Sequence of chain 1.B:
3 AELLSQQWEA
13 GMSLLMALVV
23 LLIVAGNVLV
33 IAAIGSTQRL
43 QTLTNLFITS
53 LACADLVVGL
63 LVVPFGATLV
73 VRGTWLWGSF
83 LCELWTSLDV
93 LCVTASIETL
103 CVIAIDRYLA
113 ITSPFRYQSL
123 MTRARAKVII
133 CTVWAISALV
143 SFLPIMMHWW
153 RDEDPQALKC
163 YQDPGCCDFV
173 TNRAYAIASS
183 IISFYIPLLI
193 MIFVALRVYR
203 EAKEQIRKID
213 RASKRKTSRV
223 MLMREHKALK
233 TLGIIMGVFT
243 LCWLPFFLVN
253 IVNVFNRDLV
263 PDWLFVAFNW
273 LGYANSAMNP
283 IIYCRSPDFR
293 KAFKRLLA

Binding-site contacts:
Ligand atom C11 contacts residue ASP91 of chain 1.B at 3.5 Å.
Ligand atom C11 contacts residue TRP87 of chain 1.B at 3.7 Å (hydrophobic).
Ligand atom C11 contacts residue ASN271 of chain 1.B at 3.8 Å.
Ligand atom O1 contacts residue SER181 of chain 1.B at 2.9 Å (h-bond).
Ligand atom O2 contacts residue SER182 of chain 1.B at 3.9 Å.
Ligand atom C3 contacts residue VAL92 of chain 1.B at 3.7 Å (hydrophobic).
Ligand atom O1 contacts residue ASN252 of chain 1.B at 3.4 Å (h-bond).
Ligand atom O2 contacts residue SER185 of chain 1.B at 3.8 Å.
Ligand atom C18 contacts residue TYR275 of chain 1.B at 3.4 Å (hydrophobic).
Ligand atom C5 contacts residue PHE249 of chain 1.B at 3.8 Å (hydrophobic).
Ligand atom C8 contacts residue PHE171 of chain 1.B at 3.8 Å (hydrophobic).
Ligand atom C16 contacts residue TRP272 of chain 1.B at 3.9 Å (hydrophobic).
Ligand atom C4 contacts residue VAL95 of chain 1.B at 3.8 Å (hydrophobic).
Ligand atom C7 contacts residue PHE248 of chain 1.B at 3.9 Å (hydrophobic).
Ligand atom C9 contacts residue ASP91 of chain 1.B at 3.3 Å.
Ligand atom C18 contacts residue TRP87 of chain 1.B at 3.8 Å (hydrophobic).
Ligand atom C1 contacts residue PHE248 of chain 1.B at 3.9 Å (hydrophobic).
Ligand atom C15 contacts residue LEU71 of chain 1.B at 3.8 Å (hydrophobic).
Ligand atom C8 contacts residue ASN271 of chain 1.B at 3.9 Å.
Ligand atom C7 contacts residue PHE171 of chain 1.B at 3.6 Å (hydrophobic).
Ligand atom C6 contacts residue SER181 of chain 1.B at 3.8 Å.
Ligand atom C8 contacts residue ASP91 of chain 1.B at 3.3 Å.
Ligand atom O2 contacts residue SER181 of chain 1.B at 3.1 Å (h-bond).
Ligand atom C10 contacts residue ASP91 of chain 1.B at 3.6 Å.
Ligand atom C17 contacts residue TRP272 of chain 1.B at 3.5 Å (hydrophobic).
Ligand atom O3 contacts residue LEU71 of chain 1.B at 3.9 Å.
Ligand atom O3 contacts residue VAL268 of chain 1.B at 3.9 Å.
Ligand atom C1 contacts residue ASN271 of chain 1.B at 3.7 Å.
Ligand atom N1 contacts residue ASN271 of chain 1.B at 3.2 Å (h-bond).
Ligand atom O1 contacts residue PHE171 of chain 1.B at 3.8 Å.
Ligand atom C4 contacts residue PHE249 of chain 1.B at 3.7 Å (hydrophobic).
Ligand atom C11 contacts residue TYR275 of chain 1.B at 3.8 Å (hydrophobic).
Ligand atom C3 contacts residue VAL95 of chain 1.B at 3.8 Å (hydrophobic).
Ligand atom O3 contacts residue TRP272 of chain 1.B at 3.6 Å (h-bond).
Ligand atom O3 contacts residue VAL72 of chain 1.B at 3.3 Å.
Ligand atom C10 contacts residue THR88 of chain 1.B at 3.7 Å.
Ligand atom C1 contacts residue ASP91 of chain 1.B at 3.5 Å.
Ligand atom C4 contacts residue VAL92 of chain 1.B at 3.8 Å (hydrophobic).
Ligand atom N1 contacts residue ASP91 of chain 1.B at 2.5 Å (salt-bridge).
Ligand atom C12 contacts residue ASN271 of chain 1.B at 3.2 Å.

The protein below binds the small molecule below.
Small molecule (SMILES): C[C@H](CCc1ccc(O)cc1)NCCc1ccc(O)c(O)c1